Binding-site contacts:
Ligand atom O8 contacts residue GLN177 of chain 3.B at 4.0 Å.
Ligand atom O8 contacts residue ARG157 of chain 3.B at 2.9 Å (salt-bridge).
Ligand atom O11 contacts residue TYR24 of chain 3.B at 2.5 Å (h-bond).
Ligand atom O7 contacts residue FE1 of chain 3.M at 2.4 Å.
Ligand atom C1 contacts residue FE1 of chain 3.M at 3.1 Å.
Ligand atom O8 contacts residue HIS162 of chain 3.B at 2.9 Å.
Ligand atom O7 contacts residue ARG157 of chain 3.B at 3.5 Å.
Ligand atom C3 contacts residue PRO15 of chain 3.A at 3.5 Å (hydrophobic).
Ligand atom C3 contacts residue ILE191 of chain 3.B at 3.7 Å (hydrophobic).
Ligand atom N9 contacts residue TYR24 of chain 3.B at 3.6 Å.
Ligand atom O11 contacts residue ILE191 of chain 3.B at 3.6 Å.
Ligand atom C2 contacts residue ARG157 of chain 3.B at 3.3 Å.
Ligand atom C2 contacts residue FE1 of chain 3.M at 3.0 Å.
Ligand atom N9 contacts residue PRO15 of chain 3.A at 3.4 Å.
Ligand atom C1 contacts residue ARG157 of chain 3.B at 3.6 Å.
Ligand atom C3 contacts residue GLY14 of chain 3.A at 3.9 Å.
Ligand atom O11 contacts residue ARG133 of chain 3.A at 3.7 Å.
Ligand atom C5 contacts residue PRO15 of chain 3.A at 3.8 Å (hydrophobic).
Ligand atom O10 contacts residue TYR24 of chain 3.B at 4.0 Å.
Ligand atom C4 contacts residue ILE191 of chain 3.B at 3.9 Å (hydrophobic).
Ligand atom N9 contacts residue ILE191 of chain 3.B at 3.8 Å.
Ligand atom O8 contacts residue FE1 of chain 3.M at 2.1 Å.
Ligand atom C3 contacts residue ARG157 of chain 3.B at 3.9 Å.
Ligand atom O7 contacts residue TYR108 of chain 3.B at 3.1 Å (h-bond).
Ligand atom C6 contacts residue ARG157 of chain 3.B at 3.9 Å.
Ligand atom C6 contacts residue HIS147 of chain 3.B at 3.5 Å.
Ligand atom N9 contacts residue TRP149 of chain 3.B at 3.9 Å.
Ligand atom O8 contacts residue HIS160 of chain 3.B at 3.1 Å (h-bond).
Ligand atom O7 contacts residue HIS147 of chain 3.B at 3.6 Å.
Ligand atom C1 contacts residue HIS147 of chain 3.B at 4.0 Å.
Ligand atom O10 contacts residue TRP149 of chain 3.B at 3.4 Å.
Ligand atom O7 contacts residue HIS160 of chain 3.B at 3.3 Å (h-bond).
Ligand atom O11 contacts residue THR12 of chain 3.A at 4.0 Å.
Ligand atom O11 contacts residue GLY14 of chain 3.A at 4.0 Å.
Ligand atom O8 contacts residue TYR108 of chain 3.B at 3.9 Å.
Ligand atom C4 contacts residue PRO15 of chain 3.A at 3.3 Å (hydrophobic).
Ligand atom O10 contacts residue PRO15 of chain 3.A at 3.9 Å.
Ligand atom O10 contacts residue ARG133 of chain 3.A at 3.6 Å.
Ligand atom C5 contacts residue TRP149 of chain 3.B at 3.8 Å (hydrophobic).
Ligand atom O11 contacts residue PRO15 of chain 3.A at 3.7 Å.

Sequence of chain 3.A:
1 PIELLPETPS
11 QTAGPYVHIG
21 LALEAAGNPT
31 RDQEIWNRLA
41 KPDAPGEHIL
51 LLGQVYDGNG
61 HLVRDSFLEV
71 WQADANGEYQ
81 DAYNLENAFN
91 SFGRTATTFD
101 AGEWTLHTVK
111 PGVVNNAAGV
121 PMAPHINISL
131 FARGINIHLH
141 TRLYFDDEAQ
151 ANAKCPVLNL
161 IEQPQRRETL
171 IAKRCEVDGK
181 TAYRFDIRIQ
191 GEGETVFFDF

Sequence of chain 3.B:
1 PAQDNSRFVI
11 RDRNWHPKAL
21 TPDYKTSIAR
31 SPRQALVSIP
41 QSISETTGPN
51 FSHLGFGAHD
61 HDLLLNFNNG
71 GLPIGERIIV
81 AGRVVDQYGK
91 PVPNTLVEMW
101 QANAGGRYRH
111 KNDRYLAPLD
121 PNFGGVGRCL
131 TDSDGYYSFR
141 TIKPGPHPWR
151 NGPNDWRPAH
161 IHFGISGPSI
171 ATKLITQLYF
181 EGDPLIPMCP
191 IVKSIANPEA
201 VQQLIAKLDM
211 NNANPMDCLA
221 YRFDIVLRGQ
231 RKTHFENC

The small molecule below binds the protein below.
Small molecule (SMILES): O=[N+]([O-])c1ccc(O)c(O)c1